A protein and the small-molecule ligand that binds it are described below.
Small molecule (SMILES): Nc1ccnc(=O)[nH]1

Sequence of chain 3.A:
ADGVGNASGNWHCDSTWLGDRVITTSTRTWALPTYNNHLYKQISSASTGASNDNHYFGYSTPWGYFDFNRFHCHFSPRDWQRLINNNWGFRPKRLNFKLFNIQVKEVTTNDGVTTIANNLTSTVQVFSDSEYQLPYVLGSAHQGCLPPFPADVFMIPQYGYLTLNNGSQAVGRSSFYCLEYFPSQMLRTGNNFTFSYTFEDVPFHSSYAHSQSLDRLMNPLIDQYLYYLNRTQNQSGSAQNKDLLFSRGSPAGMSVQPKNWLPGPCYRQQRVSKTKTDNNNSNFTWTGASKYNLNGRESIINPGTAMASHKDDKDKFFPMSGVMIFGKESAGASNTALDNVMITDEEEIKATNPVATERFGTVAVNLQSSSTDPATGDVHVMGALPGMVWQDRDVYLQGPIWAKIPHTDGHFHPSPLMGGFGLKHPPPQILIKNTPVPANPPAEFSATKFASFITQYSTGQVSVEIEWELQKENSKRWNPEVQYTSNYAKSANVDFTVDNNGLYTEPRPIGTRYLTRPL

Binding-site contacts:
Ligand atom N3 contacts residue PHE427 of chain 3.A at 4.2 Å.
Ligand atom N4 contacts residue PHE427 of chain 3.A at 3.2 Å.
Ligand atom C4 contacts residue HIS426 of chain 3.A at 3.6 Å.
Ligand atom O2 contacts residue HIS426 of chain 3.A at 2.9 Å (h-bond).
Ligand atom C4 contacts residue PHE427 of chain 3.A at 4.0 Å (hydrophobic).
Ligand atom O2 contacts residue GLY425 of chain 3.A at 3.4 Å.
Ligand atom C2 contacts residue HIS426 of chain 3.A at 3.2 Å.
Ligand atom N4 contacts residue HIS428 of chain 3.A at 4.0 Å.
Ligand atom N3 contacts residue HIS426 of chain 3.A at 2.6 Å (h-bond).
Ligand atom N4 contacts residue HIS426 of chain 3.A at 3.8 Å.